Binding-site contacts:
Ligand atom C44 contacts residue ARG132 of chain 2.A at 3.6 Å.
Ligand atom O2 contacts residue ILE67 of chain 2.A at 2.8 Å (h-bond).
Ligand atom O5' contacts residue BHE1 of chain 2.C at 2.4 Å (h-bond).
Ligand atom O4' contacts residue BHE1 of chain 2.C at 3.6 Å (h-bond).
Ligand atom C14 contacts residue TYR70 of chain 2.A at 3.4 Å (hydrophobic).
Ligand atom C15 contacts residue TYR70 of chain 2.A at 3.4 Å (hydrophobic).
Ligand atom C55 contacts residue ASP155 of chain 2.A at 3.6 Å.
Ligand atom O2 contacts residue ALA66 of chain 2.A at 3.6 Å.
Ligand atom O2 contacts residue TYR70 of chain 2.A at 3.5 Å.
Ligand atom O13 contacts residue ASP157 of chain 2.A at 3.2 Å (salt-bridge).
Ligand atom C4 contacts residue TYR70 of chain 2.A at 3.4 Å (hydrophobic).
Ligand atom O6' contacts residue VAL288 of chain 2.A at 3.0 Å (h-bond).
Ligand atom O1' contacts residue MN1 of chain 2.B at 3.0 Å.
Ligand atom N19 contacts residue TYR70 of chain 2.A at 3.4 Å (h-bond).
Ligand atom O33 contacts residue ASP157 of chain 2.A at 3.0 Å (salt-bridge).
Ligand atom C22 contacts residue PHE65 of chain 2.A at 3.4 Å (hydrophobic).
Ligand atom C14 contacts residue MN1 of chain 2.B at 3.1 Å.
Ligand atom O33 contacts residue ASP155 of chain 2.A at 3.2 Å.
Ligand atom N3 contacts residue TYR70 of chain 2.A at 3.3 Å.
Ligand atom O2 contacts residue PHE65 of chain 2.A at 3.2 Å (h-bond).
Ligand atom C12 contacts residue MN1 of chain 2.B at 3.0 Å.
Ligand atom N19 contacts residue ASP157 of chain 2.A at 3.4 Å (salt-bridge).
Ligand atom C17 contacts residue TYR70 of chain 2.A at 3.5 Å (hydrophobic).
Ligand atom C2 contacts residue TYR70 of chain 2.A at 3.6 Å (hydrophobic).
Ligand atom O33 contacts residue VAL156 of chain 2.A at 3.1 Å (h-bond).
Ligand atom C16 contacts residue TYR70 of chain 2.A at 3.5 Å (hydrophobic).
Ligand atom N3 contacts residue ILE67 of chain 2.A at 2.9 Å (h-bond).
Ligand atom O13 contacts residue MN1 of chain 2.B at 2.1 Å.
Ligand atom C1' contacts residue BHE1 of chain 2.C at 3.2 Å.
Ligand atom C18 contacts residue TYR70 of chain 2.A at 3.5 Å (hydrophobic).
Ligand atom N19 contacts residue MN1 of chain 2.B at 2.5 Å.
Ligand atom O3' contacts residue LYS290 of chain 2.A at 3.2 Å.
Ligand atom O1' contacts residue ASP157 of chain 2.A at 3.5 Å (salt-bridge).
Ligand atom C18 contacts residue MN1 of chain 2.B at 3.5 Å.
Ligand atom C5' contacts residue BHE1 of chain 2.C at 3.3 Å.
Ligand atom C6' contacts residue BHE1 of chain 2.C at 3.1 Å.
Ligand atom O13 contacts residue ASP155 of chain 2.A at 3.3 Å (salt-bridge).
Ligand atom O22 contacts residue PHE65 of chain 2.A at 2.6 Å (h-bond).
Ligand atom O1' contacts residue BHE1 of chain 2.C at 3.4 Å (h-bond).
Ligand atom O22 contacts residue VAL156 of chain 2.A at 3.4 Å (h-bond).

The small molecule below binds the protein below.
Small molecule (SMILES): O=C(NC[C@H]1O[C@@H](n2ccc(=O)[nH]c2=O)[C@H](O)[C@@H]1O)c1cccc(CO[C@H]2O[C@H](CO)[C@H](O)[C@H](O)[C@H]2O)n1

Sequence of chain 2.A:
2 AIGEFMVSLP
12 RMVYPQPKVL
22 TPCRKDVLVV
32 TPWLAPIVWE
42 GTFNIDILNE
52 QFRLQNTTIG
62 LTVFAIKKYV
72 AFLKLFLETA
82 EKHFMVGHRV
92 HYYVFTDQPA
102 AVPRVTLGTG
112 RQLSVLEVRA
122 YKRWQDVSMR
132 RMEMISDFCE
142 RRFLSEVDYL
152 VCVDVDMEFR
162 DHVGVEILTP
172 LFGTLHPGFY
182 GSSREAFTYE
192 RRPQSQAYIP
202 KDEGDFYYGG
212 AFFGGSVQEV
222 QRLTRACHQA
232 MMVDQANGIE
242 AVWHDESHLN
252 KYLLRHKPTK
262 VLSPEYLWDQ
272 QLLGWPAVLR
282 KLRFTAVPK